Binding-site contacts:
Ligand atom C7 contacts residue PRO686 of chain 1.D at 3.5 Å (hydrophobic).
Ligand atom N2 contacts residue ASN687 of chain 1.D at 2.9 Å (h-bond).
Ligand atom C4 contacts residue ASN687 of chain 1.D at 4.2 Å.
Ligand atom C8 contacts residue PRO686 of chain 1.D at 3.8 Å (hydrophobic).
Ligand atom O7 contacts residue PRO686 of chain 1.D at 3.3 Å.
Ligand atom N2 contacts residue PRO686 of chain 1.D at 4.0 Å.
Ligand atom C5 contacts residue ASN687 of chain 1.D at 3.7 Å.
Ligand atom O7 contacts residue ASN687 of chain 1.D at 4.1 Å.
Ligand atom C2 contacts residue ASN687 of chain 1.D at 2.5 Å.
Ligand atom C3 contacts residue ASN687 of chain 1.D at 3.8 Å.
Ligand atom C7 contacts residue ASN687 of chain 1.D at 3.9 Å.
Ligand atom C1 contacts residue ASN687 of chain 1.D at 1.4 Å.
Ligand atom O7 contacts residue LYS484 of chain 1.D at 4.4 Å.
Ligand atom O5 contacts residue ASN687 of chain 1.D at 2.4 Å (h-bond).

Sequence of chain 1.D:
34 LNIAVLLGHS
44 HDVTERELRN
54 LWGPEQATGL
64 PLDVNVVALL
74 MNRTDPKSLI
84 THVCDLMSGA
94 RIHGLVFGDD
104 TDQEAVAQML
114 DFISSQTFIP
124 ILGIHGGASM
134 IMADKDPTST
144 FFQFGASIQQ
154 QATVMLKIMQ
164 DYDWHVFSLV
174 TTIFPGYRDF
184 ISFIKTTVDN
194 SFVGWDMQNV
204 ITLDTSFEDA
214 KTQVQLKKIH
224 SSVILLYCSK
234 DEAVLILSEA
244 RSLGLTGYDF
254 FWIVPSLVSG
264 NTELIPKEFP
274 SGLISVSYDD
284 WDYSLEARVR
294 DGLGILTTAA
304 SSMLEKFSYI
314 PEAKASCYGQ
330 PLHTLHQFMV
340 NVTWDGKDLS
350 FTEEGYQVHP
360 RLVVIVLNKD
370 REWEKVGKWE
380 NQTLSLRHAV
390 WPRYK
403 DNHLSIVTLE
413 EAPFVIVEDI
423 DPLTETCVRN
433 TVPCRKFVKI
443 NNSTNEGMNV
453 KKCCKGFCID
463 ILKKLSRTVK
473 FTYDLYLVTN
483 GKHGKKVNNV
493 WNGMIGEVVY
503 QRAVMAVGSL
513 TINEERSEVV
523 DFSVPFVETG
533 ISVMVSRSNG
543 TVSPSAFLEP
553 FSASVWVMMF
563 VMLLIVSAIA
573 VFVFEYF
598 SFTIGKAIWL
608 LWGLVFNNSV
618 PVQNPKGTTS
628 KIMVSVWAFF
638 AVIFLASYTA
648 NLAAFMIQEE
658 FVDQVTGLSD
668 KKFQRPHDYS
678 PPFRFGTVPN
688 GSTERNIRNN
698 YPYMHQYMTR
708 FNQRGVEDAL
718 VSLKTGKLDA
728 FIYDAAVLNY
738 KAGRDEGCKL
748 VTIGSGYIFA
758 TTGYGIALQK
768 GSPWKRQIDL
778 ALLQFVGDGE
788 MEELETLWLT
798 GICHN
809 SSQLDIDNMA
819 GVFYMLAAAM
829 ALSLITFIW

The small molecule below binds the protein below.
Small molecule (SMILES): CC(=O)N[C@@H]1[C@@H](O)[C@H](O)[C@@H](CO)O[C@H]1O